A protein and the small-molecule ligand that binds it are described below.
Small molecule (SMILES): CC(=O)N[C@H]1[C@H](O[C@H]2[C@H](O)[C@@H](NC(C)=O)CO[C@@H]2CO)O[C@H](CO)[C@@H](O)[C@@H]1O

Sequence of chain 1.C:
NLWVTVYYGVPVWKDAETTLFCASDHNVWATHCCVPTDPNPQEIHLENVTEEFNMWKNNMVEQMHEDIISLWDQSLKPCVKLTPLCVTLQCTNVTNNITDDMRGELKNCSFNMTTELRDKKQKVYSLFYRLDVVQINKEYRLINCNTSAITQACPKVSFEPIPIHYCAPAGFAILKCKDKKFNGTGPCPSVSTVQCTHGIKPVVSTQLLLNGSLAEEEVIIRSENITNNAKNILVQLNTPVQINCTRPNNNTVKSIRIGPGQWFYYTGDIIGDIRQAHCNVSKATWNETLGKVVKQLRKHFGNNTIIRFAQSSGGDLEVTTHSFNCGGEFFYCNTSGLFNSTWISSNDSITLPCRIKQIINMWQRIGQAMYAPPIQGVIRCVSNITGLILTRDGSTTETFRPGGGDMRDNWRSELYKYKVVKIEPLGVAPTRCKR

Binding-site contacts:
Ligand atom C1 contacts residue ASN298 of chain 1.C at 1.5 Å.
Ligand atom C5 contacts residue ASN298 of chain 1.C at 3.8 Å.
Ligand atom C4 contacts residue ASN298 of chain 1.C at 4.4 Å.
Ligand atom C7 contacts residue ASN298 of chain 1.C at 3.2 Å.
Ligand atom O6 contacts residue THR300 of chain 1.C at 4.3 Å.
Ligand atom C8 contacts residue ASN298 of chain 1.C at 4.3 Å.
Ligand atom C7 contacts residue VAL437 of chain 1.C at 4.4 Å (hydrophobic).
Ligand atom O7 contacts residue ASN298 of chain 1.C at 3.1 Å (h-bond).
Ligand atom C1 contacts residue ILE319 of chain 1.C at 4.1 Å (hydrophobic).
Ligand atom C2 contacts residue ASN298 of chain 1.C at 2.5 Å.
Ligand atom O5 contacts residue ASN298 of chain 1.C at 2.5 Å (h-bond).
Ligand atom N2 contacts residue ASN298 of chain 1.C at 3.0 Å (h-bond).
Ligand atom C6 contacts residue ILE319 of chain 1.C at 3.9 Å (hydrophobic).
Ligand atom C8 contacts residue VAL437 of chain 1.C at 3.6 Å (hydrophobic).
Ligand atom O6 contacts residue ILE319 of chain 1.C at 3.4 Å.
Ligand atom O5 contacts residue ILE319 of chain 1.C at 3.2 Å.
Ligand atom C5 contacts residue ILE319 of chain 1.C at 4.2 Å (hydrophobic).
Ligand atom C3 contacts residue ASN298 of chain 1.C at 3.9 Å.